The small molecule below binds the protein below.
Small molecule (SMILES): CC(=O)N[C@@H]1[C@@H](O)[C@H](O)[C@@H](CO)O[C@H]1O

Sequence of chain 1.E:
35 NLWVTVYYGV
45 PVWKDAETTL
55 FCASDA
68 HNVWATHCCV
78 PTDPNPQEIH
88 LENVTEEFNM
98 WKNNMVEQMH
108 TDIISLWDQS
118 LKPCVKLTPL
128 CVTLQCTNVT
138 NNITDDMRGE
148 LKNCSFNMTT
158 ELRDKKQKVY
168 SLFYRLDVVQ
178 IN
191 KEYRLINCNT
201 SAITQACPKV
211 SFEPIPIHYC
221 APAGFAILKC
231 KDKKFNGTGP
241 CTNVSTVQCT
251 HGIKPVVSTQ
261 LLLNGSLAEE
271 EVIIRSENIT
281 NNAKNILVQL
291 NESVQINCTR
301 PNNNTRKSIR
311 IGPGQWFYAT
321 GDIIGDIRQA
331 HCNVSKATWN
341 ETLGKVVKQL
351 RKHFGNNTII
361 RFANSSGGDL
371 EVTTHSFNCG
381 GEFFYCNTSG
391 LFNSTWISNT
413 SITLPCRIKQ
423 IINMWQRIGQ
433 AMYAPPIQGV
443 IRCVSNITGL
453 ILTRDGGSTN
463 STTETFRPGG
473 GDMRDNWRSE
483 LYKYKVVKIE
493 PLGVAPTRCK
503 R

Binding-site contacts:
Ligand atom C7 contacts residue GLY8 of chain 1.F at 4.4 Å.
Ligand atom C8 contacts residue SER9 of chain 1.F at 3.8 Å.
Ligand atom C8 contacts residue ALA6 of chain 1.F at 4.1 Å (hydrophobic).
Ligand atom C1 contacts residue GLU89 of chain 1.E at 3.6 Å.
Ligand atom C7 contacts residue GLU89 of chain 1.E at 4.1 Å.
Ligand atom C7 contacts residue SER9 of chain 1.F at 3.9 Å.
Ligand atom O7 contacts residue ASN90 of chain 1.E at 4.2 Å.
Ligand atom N2 contacts residue GLU89 of chain 1.E at 3.3 Å.
Ligand atom C8 contacts residue GLU89 of chain 1.E at 3.8 Å.
Ligand atom O7 contacts residue GLY8 of chain 1.F at 4.3 Å.
Ligand atom O5 contacts residue ASN90 of chain 1.E at 2.5 Å (h-bond).
Ligand atom N2 contacts residue ASN90 of chain 1.E at 2.9 Å (h-bond).
Ligand atom C5 contacts residue ASN90 of chain 1.E at 3.8 Å.
Ligand atom C7 contacts residue ASN90 of chain 1.E at 3.8 Å.
Ligand atom C3 contacts residue GLU89 of chain 1.E at 3.6 Å.
Ligand atom C4 contacts residue ASN90 of chain 1.E at 4.4 Å.
Ligand atom C3 contacts residue ASN90 of chain 1.E at 3.9 Å.
Ligand atom C8 contacts residue GLY8 of chain 1.F at 4.4 Å.
Ligand atom O3 contacts residue GLU89 of chain 1.E at 4.5 Å.
Ligand atom O7 contacts residue SER9 of chain 1.F at 3.3 Å.
Ligand atom C2 contacts residue GLU89 of chain 1.E at 3.8 Å.
Ligand atom C1 contacts residue ASN90 of chain 1.E at 1.5 Å.
Ligand atom C2 contacts residue ASN90 of chain 1.E at 2.5 Å.

Sequence of chain 1.F:
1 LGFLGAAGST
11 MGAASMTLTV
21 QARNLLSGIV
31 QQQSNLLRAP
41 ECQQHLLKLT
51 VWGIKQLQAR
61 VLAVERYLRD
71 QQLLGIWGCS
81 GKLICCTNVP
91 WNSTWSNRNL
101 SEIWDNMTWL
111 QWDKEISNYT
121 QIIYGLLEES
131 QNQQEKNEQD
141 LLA